Binding-site contacts:
Ligand atom O5 contacts residue ASN727 of chain 1.A at 2.4 Å (h-bond).
Ligand atom C5 contacts residue LYS757 of chain 1.A at 4.2 Å.
Ligand atom C2 contacts residue ASN727 of chain 1.A at 2.4 Å.
Ligand atom C5 contacts residue ASN727 of chain 1.A at 3.7 Å.
Ligand atom O6 contacts residue LYS757 of chain 1.A at 2.5 Å (salt-bridge).
Ligand atom C1 contacts residue ASN727 of chain 1.A at 1.4 Å.
Ligand atom C4 contacts residue ASN727 of chain 1.A at 4.3 Å.
Ligand atom O6 contacts residue SER760 of chain 1.A at 2.9 Å (h-bond).
Ligand atom N2 contacts residue ASN727 of chain 1.A at 2.7 Å (h-bond).
Ligand atom C3 contacts residue ASN727 of chain 1.A at 3.8 Å.
Ligand atom O5 contacts residue LYS757 of chain 1.A at 3.8 Å.
Ligand atom C6 contacts residue SER760 of chain 1.A at 3.7 Å.
Ligand atom C7 contacts residue ASN727 of chain 1.A at 3.7 Å.
Ligand atom C6 contacts residue LYS757 of chain 1.A at 3.8 Å.
Ligand atom O7 contacts residue ASN727 of chain 1.A at 4.3 Å.

Sequence of chain 1.A:
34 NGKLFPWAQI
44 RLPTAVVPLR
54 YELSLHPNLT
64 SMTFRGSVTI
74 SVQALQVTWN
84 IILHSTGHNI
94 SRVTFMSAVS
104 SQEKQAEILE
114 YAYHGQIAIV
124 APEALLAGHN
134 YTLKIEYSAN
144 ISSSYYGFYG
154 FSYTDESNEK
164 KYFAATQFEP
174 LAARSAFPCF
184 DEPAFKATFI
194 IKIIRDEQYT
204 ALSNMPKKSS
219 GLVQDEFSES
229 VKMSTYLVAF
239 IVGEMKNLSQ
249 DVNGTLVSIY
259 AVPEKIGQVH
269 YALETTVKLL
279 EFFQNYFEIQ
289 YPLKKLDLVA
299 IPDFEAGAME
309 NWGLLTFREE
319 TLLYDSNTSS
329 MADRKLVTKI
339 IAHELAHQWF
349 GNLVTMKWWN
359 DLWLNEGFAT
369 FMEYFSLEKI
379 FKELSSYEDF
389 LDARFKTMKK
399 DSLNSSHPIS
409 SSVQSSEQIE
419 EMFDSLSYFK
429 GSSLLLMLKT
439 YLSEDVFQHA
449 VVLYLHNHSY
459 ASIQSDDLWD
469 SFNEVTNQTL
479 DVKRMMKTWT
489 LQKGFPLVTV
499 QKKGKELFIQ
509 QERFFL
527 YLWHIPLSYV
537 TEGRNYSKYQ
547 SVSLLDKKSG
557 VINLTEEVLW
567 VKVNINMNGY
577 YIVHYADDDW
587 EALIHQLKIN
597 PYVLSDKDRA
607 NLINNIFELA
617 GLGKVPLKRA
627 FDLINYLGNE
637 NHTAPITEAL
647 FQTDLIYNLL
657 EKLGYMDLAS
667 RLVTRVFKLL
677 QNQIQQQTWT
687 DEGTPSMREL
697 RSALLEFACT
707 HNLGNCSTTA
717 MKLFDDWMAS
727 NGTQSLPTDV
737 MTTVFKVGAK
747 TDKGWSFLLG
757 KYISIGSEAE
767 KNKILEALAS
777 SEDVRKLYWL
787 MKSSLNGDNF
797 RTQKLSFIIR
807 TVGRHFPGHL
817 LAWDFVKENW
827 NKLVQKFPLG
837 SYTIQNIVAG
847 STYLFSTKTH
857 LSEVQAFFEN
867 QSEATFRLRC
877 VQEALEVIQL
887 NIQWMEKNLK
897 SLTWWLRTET

The protein below binds the small molecule below.
Small molecule (SMILES): CC(=O)N[C@H]1[C@H](O[C@H]2[C@H](O)[C@@H](NC(C)=O)CO[C@@H]2CO)O[C@H](CO)[C@@H](O)[C@@H]1O